The small molecule below binds the protein below.
Small molecule (SMILES): CC(=O)N[C@@H]1[C@@H](O)[C@H](O)[C@@H](CO)O[C@H]1O

Sequence of chain 1.Q:
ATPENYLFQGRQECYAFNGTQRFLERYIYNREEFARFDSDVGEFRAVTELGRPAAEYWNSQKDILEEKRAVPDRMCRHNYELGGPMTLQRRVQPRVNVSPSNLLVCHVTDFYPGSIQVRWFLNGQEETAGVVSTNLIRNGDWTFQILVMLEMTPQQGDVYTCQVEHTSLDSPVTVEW

Binding-site contacts:
Ligand atom N2 contacts residue ARG76 of chain 1.P at 3.9 Å.
Ligand atom C8 contacts residue ARG76 of chain 1.P at 3.3 Å.
Ligand atom C7 contacts residue ASN78 of chain 1.P at 3.2 Å.
Ligand atom C5 contacts residue ASN78 of chain 1.P at 3.7 Å.
Ligand atom C1 contacts residue ASN78 of chain 1.P at 1.4 Å.
Ligand atom C7 contacts residue SER77 of chain 1.P at 4.4 Å.
Ligand atom C8 contacts residue ASN78 of chain 1.P at 4.4 Å.
Ligand atom C8 contacts residue SER77 of chain 1.P at 3.8 Å.
Ligand atom C3 contacts residue ASN78 of chain 1.P at 3.8 Å.
Ligand atom C7 contacts residue ARG76 of chain 1.P at 3.9 Å.
Ligand atom C8 contacts residue LEU51 of chain 1.Q at 4.0 Å (hydrophobic).
Ligand atom N2 contacts residue ASN78 of chain 1.P at 2.9 Å (h-bond).
Ligand atom O7 contacts residue ASN78 of chain 1.P at 3.1 Å (h-bond).
Ligand atom O5 contacts residue ASN78 of chain 1.P at 2.4 Å (h-bond).
Ligand atom O7 contacts residue SER77 of chain 1.P at 4.2 Å.
Ligand atom C2 contacts residue ASN78 of chain 1.P at 2.4 Å.
Ligand atom C4 contacts residue ASN78 of chain 1.P at 4.2 Å.

Sequence of chain 1.P:
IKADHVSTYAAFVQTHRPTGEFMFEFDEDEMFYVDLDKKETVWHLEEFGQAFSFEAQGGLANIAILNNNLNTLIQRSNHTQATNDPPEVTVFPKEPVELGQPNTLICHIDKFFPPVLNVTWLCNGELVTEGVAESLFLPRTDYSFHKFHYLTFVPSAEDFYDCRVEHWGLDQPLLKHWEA